Sequence of chain 17.A:
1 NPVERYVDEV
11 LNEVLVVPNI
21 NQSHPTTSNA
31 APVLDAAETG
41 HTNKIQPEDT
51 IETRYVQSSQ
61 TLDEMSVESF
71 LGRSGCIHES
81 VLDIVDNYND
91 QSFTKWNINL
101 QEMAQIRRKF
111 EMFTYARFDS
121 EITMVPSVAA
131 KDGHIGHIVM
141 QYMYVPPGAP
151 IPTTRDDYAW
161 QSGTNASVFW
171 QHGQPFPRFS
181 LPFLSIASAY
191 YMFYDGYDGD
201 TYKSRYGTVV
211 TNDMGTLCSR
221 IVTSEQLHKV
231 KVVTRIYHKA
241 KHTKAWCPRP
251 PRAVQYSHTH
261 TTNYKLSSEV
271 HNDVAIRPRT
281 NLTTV

The protein below binds the small molecule below.
Small molecule (SMILES): Cc1cc(CCCOc2c(C)cc(-c3noc(C(F)(F)F)n3)cc2C)on1

Binding-site contacts:
Ligand atom C3A contacts residue PHE179 of chain 17.A at 3.1 Å (hydrophobic).
Ligand atom F1 contacts residue ALA166 of chain 17.A at 3.6 Å.
Ligand atom F1 contacts residue PHE179 of chain 17.A at 3.8 Å.
Ligand atom N3A contacts residue TYR144 of chain 17.A at 3.5 Å.
Ligand atom O1A contacts residue LEU217 of chain 17.A at 3.0 Å.
Ligand atom O1B contacts residue ILE98 of chain 17.A at 3.3 Å.
Ligand atom CM2 contacts residue ILE77 of chain 17.A at 3.1 Å (hydrophobic).
Ligand atom C4 contacts residue TYR190 of chain 17.A at 3.6 Å (hydrophobic).
Ligand atom F2 contacts residue MET143 of chain 17.A at 3.3 Å.
Ligand atom C1B contacts residue ILE98 of chain 17.A at 3.4 Å (hydrophobic).
Ligand atom O1 contacts residue MET214 of chain 17.A at 3.5 Å (h-bond).
Ligand atom F1 contacts residue TYR144 of chain 17.A at 3.3 Å.
Ligand atom CM4 contacts residue TYR144 of chain 17.A at 3.8 Å (hydrophobic).
Ligand atom C3A contacts residue LEU217 of chain 17.A at 3.6 Å (hydrophobic).
Ligand atom F3 contacts residue PHE179 of chain 17.A at 3.0 Å.
Ligand atom CM6 contacts residue LEU181 of chain 17.A at 3.5 Å (hydrophobic).
Ligand atom C5B contacts residue ILE98 of chain 17.A at 3.5 Å (hydrophobic).
Ligand atom C6B contacts residue ILE98 of chain 17.A at 3.7 Å (hydrophobic).
Ligand atom C5B contacts residue LEU181 of chain 17.A at 3.5 Å (hydrophobic).
Ligand atom O1A contacts residue MET124 of chain 17.A at 3.2 Å.
Ligand atom C6B contacts residue LEU181 of chain 17.A at 3.3 Å (hydrophobic).
Ligand atom F3 contacts residue VAL168 of chain 17.A at 3.0 Å.
Ligand atom C2B contacts residue ILE98 of chain 17.A at 3.7 Å (hydrophobic).
Ligand atom F2 contacts residue TYR142 of chain 17.A at 2.8 Å.
Ligand atom N3A contacts residue PHE179 of chain 17.A at 3.4 Å.
Ligand atom F2 contacts residue TYR144 of chain 17.A at 3.0 Å.
Ligand atom C4B contacts residue ILE98 of chain 17.A at 3.8 Å (hydrophobic).
Ligand atom N1A contacts residue LEU217 of chain 17.A at 3.3 Å.
Ligand atom F3 contacts residue TYR142 of chain 17.A at 3.8 Å.
Ligand atom C2A contacts residue PHE179 of chain 17.A at 3.6 Å (hydrophobic).
Ligand atom C4 contacts residue LEU100 of chain 17.A at 3.7 Å (hydrophobic).
Ligand atom CM3 contacts residue ASN212 of chain 17.A at 3.4 Å.
Ligand atom CM2 contacts residue ILE122 of chain 17.A at 3.8 Å (hydrophobic).
Ligand atom N1A contacts residue MET124 of chain 17.A at 3.5 Å.
Ligand atom N2 contacts residue MET214 of chain 17.A at 3.8 Å.
Ligand atom N1A contacts residue PHE179 of chain 17.A at 3.6 Å.
Ligand atom O1A contacts residue PHE179 of chain 17.A at 3.3 Å.
Ligand atom F2 contacts residue ALA166 of chain 17.A at 3.5 Å.
Ligand atom CM4 contacts residue PHE179 of chain 17.A at 3.5 Å (hydrophobic).
Ligand atom CM6 contacts residue LEU184 of chain 17.A at 3.4 Å (hydrophobic).